This small molecule binds to this protein.
Small molecule (SMILES): CC(=O)N[C@H]1[C@H](O[C@H]2[C@H](O)[C@@H](NC(C)=O)CO[C@@H]2CO)O[C@H](CO)[C@@H](O[C@@H]2O[C@H](CO[C@H]3O[C@H](CO)[C@@H](O)[C@H](O)[C@@H]3O)[C@@H](O)[C@H](O[C@H]3O[C@H](CO)[C@@H](O)[C@H](O)[C@@H]3O)[C@@H]2O)[C@@H]1O

Sequence of chain 22.E:
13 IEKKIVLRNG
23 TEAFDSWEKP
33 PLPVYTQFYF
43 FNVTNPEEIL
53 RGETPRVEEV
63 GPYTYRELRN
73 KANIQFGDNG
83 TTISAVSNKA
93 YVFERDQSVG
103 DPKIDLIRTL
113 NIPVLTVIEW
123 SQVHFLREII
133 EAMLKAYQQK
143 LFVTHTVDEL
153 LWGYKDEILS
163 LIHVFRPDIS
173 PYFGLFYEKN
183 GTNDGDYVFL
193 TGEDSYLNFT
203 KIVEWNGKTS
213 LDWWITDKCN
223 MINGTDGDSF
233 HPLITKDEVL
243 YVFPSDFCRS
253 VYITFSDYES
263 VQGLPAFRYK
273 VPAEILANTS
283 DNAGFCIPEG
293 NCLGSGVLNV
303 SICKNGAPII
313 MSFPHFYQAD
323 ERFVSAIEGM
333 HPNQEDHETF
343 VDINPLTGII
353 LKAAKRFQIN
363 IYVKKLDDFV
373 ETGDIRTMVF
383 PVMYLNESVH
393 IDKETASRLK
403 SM

Binding-site contacts:
Ligand atom C1 contacts residue ASN388 of chain 22.E at 1.4 Å.
Ligand atom C2 contacts residue ARG358 of chain 22.E at 4.3 Å.
Ligand atom C7 contacts residue GLN39 of chain 22.E at 4.1 Å.
Ligand atom C3 contacts residue TYR41 of chain 22.E at 4.2 Å (hydrophobic).
Ligand atom C6 contacts residue ASP338 of chain 22.E at 3.3 Å.
Ligand atom N2 contacts residue ASN388 of chain 22.E at 2.9 Å (h-bond).
Ligand atom O5 contacts residue ASN388 of chain 22.E at 2.3 Å (h-bond).
Ligand atom C5 contacts residue TYR41 of chain 22.E at 3.4 Å (hydrophobic).
Ligand atom C1 contacts residue ARG358 of chain 22.E at 3.7 Å.
Ligand atom O6 contacts residue ARG358 of chain 22.E at 3.3 Å.
Ligand atom C6 contacts residue ARG358 of chain 22.E at 4.4 Å.
Ligand atom O7 contacts residue ASN388 of chain 22.E at 3.9 Å.
Ligand atom C7 contacts residue SER390 of chain 22.E at 4.2 Å.
Ligand atom N2 contacts residue TYR41 of chain 22.E at 4.3 Å.
Ligand atom C4 contacts residue ASP338 of chain 22.E at 4.3 Å.
Ligand atom C8 contacts residue TYR41 of chain 22.E at 3.6 Å (hydrophobic).
Ligand atom C4 contacts residue ASN388 of chain 22.E at 4.2 Å.
Ligand atom O5 contacts residue TYR41 of chain 22.E at 4.4 Å.
Ligand atom C4 contacts residue TYR41 of chain 22.E at 3.9 Å (hydrophobic).
Ligand atom C7 contacts residue ASN388 of chain 22.E at 3.6 Å.
Ligand atom O7 contacts residue TYR41 of chain 22.E at 3.3 Å (h-bond).
Ligand atom O5 contacts residue ASP338 of chain 22.E at 4.2 Å.
Ligand atom O6 contacts residue TYR41 of chain 22.E at 3.6 Å.
Ligand atom O4 contacts residue TYR41 of chain 22.E at 3.5 Å (h-bond).
Ligand atom O6 contacts residue HIS339 of chain 22.E at 3.9 Å.
Ligand atom C7 contacts residue TYR41 of chain 22.E at 3.5 Å (hydrophobic).
Ligand atom C6 contacts residue TYR41 of chain 22.E at 3.6 Å (hydrophobic).
Ligand atom C2 contacts residue ASN388 of chain 22.E at 2.5 Å.
Ligand atom C3 contacts residue ASN388 of chain 22.E at 3.8 Å.
Ligand atom O6 contacts residue ASP338 of chain 22.E at 2.9 Å (salt-bridge).
Ligand atom O6 contacts residue TYR386 of chain 22.E at 4.0 Å.
Ligand atom C5 contacts residue ASN388 of chain 22.E at 3.6 Å.
Ligand atom C8 contacts residue GLU61 of chain 22.E at 3.3 Å.
Ligand atom O4 contacts residue ASP338 of chain 22.E at 4.2 Å.
Ligand atom C8 contacts residue SER390 of chain 22.E at 3.3 Å.
Ligand atom O5 contacts residue ARG358 of chain 22.E at 3.4 Å (salt-bridge).
Ligand atom C1 contacts residue ASP338 of chain 22.E at 4.3 Å.
Ligand atom C5 contacts residue ASP338 of chain 22.E at 3.5 Å.
Ligand atom O7 contacts residue GLN39 of chain 22.E at 2.9 Å (h-bond).
Ligand atom C3 contacts residue ASP338 of chain 22.E at 4.5 Å.